A protein and the small-molecule ligand that binds it are described below.
Small molecule (SMILES): O=C1NC2NC(=O)NC2N1

Binding-site contacts:
Ligand atom C2 contacts residue VAL47 of chain 1.A at 3.5 Å (hydrophobic).
Ligand atom N1 contacts residue VAL47 of chain 1.A at 3.5 Å.
Ligand atom C1' contacts residue THR90 of chain 1.A at 4.0 Å.
Ligand atom N2 contacts residue ASP128 of chain 1.A at 2.9 Å (salt-bridge).
Ligand atom O1' contacts residue LEU110 of chain 1.A at 3.6 Å.
Ligand atom N1 contacts residue SER27 of chain 1.A at 3.8 Å.
Ligand atom C1 contacts residue ASN23 of chain 1.A at 3.8 Å.
Ligand atom N1 contacts residue SER45 of chain 1.A at 2.7 Å (h-bond).
Ligand atom C1' contacts residue TRP120 of chain 4.B at 4.0 Å (hydrophobic).
Ligand atom N2' contacts residue TRP92 of chain 1.A at 3.9 Å.
Ligand atom O1' contacts residue TRP79 of chain 1.A at 3.9 Å.
Ligand atom O1 contacts residue SER27 of chain 1.A at 2.6 Å (h-bond).
Ligand atom O1 contacts residue SER45 of chain 1.A at 3.9 Å.
Ligand atom N1' contacts residue SER45 of chain 1.A at 4.0 Å.
Ligand atom C1' contacts residue TRP79 of chain 1.A at 4.2 Å (hydrophobic).
Ligand atom O1 contacts residue ASN23 of chain 1.A at 3.0 Å (h-bond).
Ligand atom C1 contacts residue TYR43 of chain 1.A at 3.3 Å (hydrophobic).
Ligand atom N1 contacts residue LEU25 of chain 1.A at 3.9 Å.
Ligand atom O1' contacts residue THR90 of chain 1.A at 2.9 Å (h-bond).
Ligand atom O1 contacts residue TYR43 of chain 1.A at 2.6 Å (h-bond).
Ligand atom C2 contacts residue SER45 of chain 1.A at 3.7 Å.
Ligand atom O1 contacts residue ASP128 of chain 1.A at 4.0 Å.
Ligand atom N1' contacts residue ACT1 of chain 1.C at 4.2 Å.
Ligand atom N2 contacts residue LEU25 of chain 1.A at 3.9 Å.
Ligand atom C3 contacts residue LEU25 of chain 1.A at 4.0 Å (hydrophobic).
Ligand atom C1 contacts residue SER27 of chain 1.A at 3.5 Å.
Ligand atom C1 contacts residue SER45 of chain 1.A at 3.6 Å.
Ligand atom C1 contacts residue ASP128 of chain 1.A at 3.9 Å.
Ligand atom C1 contacts residue LEU25 of chain 1.A at 3.7 Å (hydrophobic).
Ligand atom O1 contacts residue LEU25 of chain 1.A at 4.0 Å.
Ligand atom C3 contacts residue TRP108 of chain 1.A at 3.9 Å (hydrophobic).
Ligand atom N2 contacts residue ASN23 of chain 1.A at 3.9 Å.
Ligand atom N2 contacts residue TYR43 of chain 1.A at 3.5 Å (h-bond).
Ligand atom N1' contacts residue TRP79 of chain 1.A at 4.2 Å.
Ligand atom C2 contacts residue TRP120 of chain 4.B at 3.9 Å (hydrophobic).
Ligand atom N1' contacts residue TRP120 of chain 4.B at 3.6 Å.
Ligand atom N2' contacts residue TRP108 of chain 1.A at 3.5 Å.
Ligand atom N2 contacts residue TRP92 of chain 1.A at 3.8 Å.
Ligand atom C3 contacts residue ASP128 of chain 1.A at 3.7 Å.
Ligand atom C2 contacts residue LEU25 of chain 1.A at 4.0 Å (hydrophobic).

Sequence of chain 1.A:
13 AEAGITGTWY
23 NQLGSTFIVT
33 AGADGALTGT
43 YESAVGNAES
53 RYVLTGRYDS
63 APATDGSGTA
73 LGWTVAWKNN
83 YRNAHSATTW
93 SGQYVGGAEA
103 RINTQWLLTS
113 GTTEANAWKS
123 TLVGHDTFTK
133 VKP

Sequence of chain 4.B:
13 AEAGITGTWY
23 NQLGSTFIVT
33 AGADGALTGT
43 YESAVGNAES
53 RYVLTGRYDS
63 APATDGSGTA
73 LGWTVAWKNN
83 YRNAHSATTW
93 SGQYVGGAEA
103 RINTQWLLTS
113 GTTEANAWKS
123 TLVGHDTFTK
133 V